Binding-site contacts:
Ligand atom C4 contacts residue ASN61 of chain 1.B at 4.2 Å.
Ligand atom C2 contacts residue ASN61 of chain 1.B at 2.5 Å.
Ligand atom O7 contacts residue ASN61 of chain 1.B at 3.8 Å.
Ligand atom C8 contacts residue SER60 of chain 1.B at 4.5 Å.
Ligand atom C7 contacts residue PHE59 of chain 1.B at 4.5 Å (hydrophobic).
Ligand atom O3 contacts residue PRO628 of chain 1.B at 3.6 Å.
Ligand atom O6 contacts residue ARG631 of chain 1.B at 4.1 Å.
Ligand atom C8 contacts residue PRO628 of chain 1.B at 4.3 Å (hydrophobic).
Ligand atom O7 contacts residue PHE59 of chain 1.B at 4.2 Å.
Ligand atom C3 contacts residue ASN61 of chain 1.B at 3.8 Å.
Ligand atom C6 contacts residue ARG631 of chain 1.B at 4.1 Å.
Ligand atom O5 contacts residue ASN61 of chain 1.B at 2.4 Å (h-bond).
Ligand atom N2 contacts residue ASN61 of chain 1.B at 2.9 Å (h-bond).
Ligand atom C8 contacts residue PHE59 of chain 1.B at 4.1 Å (hydrophobic).
Ligand atom C1 contacts residue ASN61 of chain 1.B at 1.4 Å.
Ligand atom C7 contacts residue ASN61 of chain 1.B at 3.6 Å.
Ligand atom C5 contacts residue ASN61 of chain 1.B at 3.7 Å.

This small molecule binds to this protein.
Small molecule (SMILES): CC(=O)N[C@H]1[C@H](O[C@H]2[C@H](O)[C@@H](NC(C)=O)CO[C@@H]2CO)O[C@H](CO)[C@@H](O[C@@H]2O[C@H](CO[C@H]3O[C@H](CO)[C@@H](O)[C@H](O)[C@@H]3O)[C@@H](O)[C@H](O)[C@@H]2O)[C@@H]1O

Sequence of chain 1.B:
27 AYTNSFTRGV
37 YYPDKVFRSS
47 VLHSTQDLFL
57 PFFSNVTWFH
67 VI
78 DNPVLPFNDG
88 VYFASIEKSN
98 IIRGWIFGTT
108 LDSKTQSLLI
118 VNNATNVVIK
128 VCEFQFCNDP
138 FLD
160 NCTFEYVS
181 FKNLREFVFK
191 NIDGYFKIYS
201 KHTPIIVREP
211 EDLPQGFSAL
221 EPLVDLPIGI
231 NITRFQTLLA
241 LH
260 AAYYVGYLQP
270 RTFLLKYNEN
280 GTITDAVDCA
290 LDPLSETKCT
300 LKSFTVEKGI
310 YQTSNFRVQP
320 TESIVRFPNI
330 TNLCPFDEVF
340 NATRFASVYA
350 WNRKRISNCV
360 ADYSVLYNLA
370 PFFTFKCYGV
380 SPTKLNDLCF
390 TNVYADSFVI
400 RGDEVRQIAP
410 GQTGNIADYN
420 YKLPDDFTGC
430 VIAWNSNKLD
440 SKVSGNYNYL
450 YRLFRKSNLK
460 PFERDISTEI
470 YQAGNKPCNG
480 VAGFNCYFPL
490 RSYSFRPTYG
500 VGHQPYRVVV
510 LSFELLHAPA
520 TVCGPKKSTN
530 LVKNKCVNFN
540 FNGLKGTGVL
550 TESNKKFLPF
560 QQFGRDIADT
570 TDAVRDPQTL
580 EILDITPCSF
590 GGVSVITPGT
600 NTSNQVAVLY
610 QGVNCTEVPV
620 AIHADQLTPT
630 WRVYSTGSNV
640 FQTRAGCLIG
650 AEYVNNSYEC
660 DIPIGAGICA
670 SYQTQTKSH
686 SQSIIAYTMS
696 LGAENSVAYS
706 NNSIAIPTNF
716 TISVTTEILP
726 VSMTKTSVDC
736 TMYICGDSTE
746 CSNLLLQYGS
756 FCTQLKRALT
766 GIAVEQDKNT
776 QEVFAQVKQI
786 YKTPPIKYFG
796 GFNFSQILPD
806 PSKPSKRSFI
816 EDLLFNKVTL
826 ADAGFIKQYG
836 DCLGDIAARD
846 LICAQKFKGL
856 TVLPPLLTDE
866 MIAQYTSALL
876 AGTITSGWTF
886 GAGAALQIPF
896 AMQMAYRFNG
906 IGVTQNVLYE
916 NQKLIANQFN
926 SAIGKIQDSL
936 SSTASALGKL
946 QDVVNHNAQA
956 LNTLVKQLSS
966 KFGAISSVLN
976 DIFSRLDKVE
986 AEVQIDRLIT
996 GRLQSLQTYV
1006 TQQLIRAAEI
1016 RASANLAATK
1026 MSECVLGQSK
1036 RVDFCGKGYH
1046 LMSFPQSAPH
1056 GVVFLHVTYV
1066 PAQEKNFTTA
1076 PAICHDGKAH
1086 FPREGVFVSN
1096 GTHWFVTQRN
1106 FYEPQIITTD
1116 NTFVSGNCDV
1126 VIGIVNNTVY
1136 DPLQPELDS